The protein below binds the small molecule below.
Small molecule (SMILES): CC(=O)N[C@H]1[C@H](O[C@H]2[C@H](O)[C@@H](NC(C)=O)CO[C@@H]2CO)O[C@H](CO)[C@@H](O)[C@@H]1O

Binding-site contacts:
Ligand atom C5 contacts residue TRP365 of chain 2.A at 3.9 Å (hydrophobic).
Ligand atom C3 contacts residue TRP365 of chain 2.A at 3.7 Å (hydrophobic).
Ligand atom C8 contacts residue ASN74 of chain 2.A at 4.4 Å.
Ligand atom C2 contacts residue TRP365 of chain 2.A at 4.2 Å (hydrophobic).
Ligand atom O3 contacts residue TRP365 of chain 2.A at 3.9 Å.
Ligand atom O5 contacts residue TRP365 of chain 2.A at 4.2 Å.
Ligand atom C4 contacts residue TRP365 of chain 2.A at 3.9 Å (hydrophobic).
Ligand atom C8 contacts residue TRP365 of chain 2.A at 3.5 Å (hydrophobic).
Ligand atom C2 contacts residue ASN74 of chain 2.A at 2.5 Å.
Ligand atom C7 contacts residue ASN74 of chain 2.A at 3.4 Å.
Ligand atom C4 contacts residue ASN74 of chain 2.A at 4.3 Å.
Ligand atom O4 contacts residue TRP365 of chain 2.A at 3.3 Å.
Ligand atom C1 contacts residue TRP365 of chain 2.A at 4.0 Å (hydrophobic).
Ligand atom C3 contacts residue ASN74 of chain 2.A at 3.8 Å.
Ligand atom C7 contacts residue TRP365 of chain 2.A at 4.1 Å (hydrophobic).
Ligand atom C1 contacts residue ASN74 of chain 2.A at 1.4 Å.
Ligand atom O5 contacts residue ASN74 of chain 2.A at 2.4 Å (h-bond).
Ligand atom N2 contacts residue TRP365 of chain 2.A at 3.7 Å.
Ligand atom N2 contacts residue ASN74 of chain 2.A at 2.8 Å (h-bond).
Ligand atom O7 contacts residue TRP365 of chain 2.A at 3.8 Å.
Ligand atom C5 contacts residue ASN74 of chain 2.A at 3.7 Å.
Ligand atom O7 contacts residue ASN74 of chain 2.A at 3.6 Å.

Sequence of chain 2.A:
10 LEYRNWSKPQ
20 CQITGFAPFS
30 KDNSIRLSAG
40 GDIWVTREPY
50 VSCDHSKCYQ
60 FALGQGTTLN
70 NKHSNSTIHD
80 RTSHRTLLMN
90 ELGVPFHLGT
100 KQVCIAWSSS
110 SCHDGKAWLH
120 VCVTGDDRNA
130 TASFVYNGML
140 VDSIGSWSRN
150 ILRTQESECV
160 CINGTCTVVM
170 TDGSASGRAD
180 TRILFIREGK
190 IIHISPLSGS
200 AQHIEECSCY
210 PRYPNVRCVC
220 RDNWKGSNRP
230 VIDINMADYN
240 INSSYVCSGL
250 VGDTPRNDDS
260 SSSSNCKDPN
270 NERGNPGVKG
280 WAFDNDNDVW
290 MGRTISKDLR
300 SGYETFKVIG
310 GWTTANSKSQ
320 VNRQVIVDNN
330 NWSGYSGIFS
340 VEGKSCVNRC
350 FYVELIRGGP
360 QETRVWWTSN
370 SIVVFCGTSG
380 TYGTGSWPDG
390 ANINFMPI